Sequence of chain 1.A:
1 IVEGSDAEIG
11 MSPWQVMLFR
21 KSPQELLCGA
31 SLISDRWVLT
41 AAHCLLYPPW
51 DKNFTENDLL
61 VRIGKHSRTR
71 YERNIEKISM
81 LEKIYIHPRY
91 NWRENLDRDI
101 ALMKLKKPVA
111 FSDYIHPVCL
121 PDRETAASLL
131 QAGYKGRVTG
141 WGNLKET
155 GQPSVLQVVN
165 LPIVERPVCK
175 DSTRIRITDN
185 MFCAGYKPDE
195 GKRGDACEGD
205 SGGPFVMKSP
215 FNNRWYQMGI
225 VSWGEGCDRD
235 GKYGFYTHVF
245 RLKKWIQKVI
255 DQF

Binding-site contacts:
Ligand atom C7 contacts residue SER205 of chain 1.A at 3.1 Å.
Ligand atom C4 contacts residue TRP227 of chain 1.A at 3.8 Å (hydrophobic).
Ligand atom C16 contacts residue TYR47 of chain 1.A at 3.5 Å (hydrophobic).
Ligand atom C8 contacts residue ASP199 of chain 1.A at 3.4 Å.
Ligand atom C20 contacts residue GLY228 of chain 1.A at 3.4 Å.
Ligand atom C8 contacts residue ALA200 of chain 1.A at 3.4 Å (hydrophobic).
Ligand atom N11 contacts residue HIS43 of chain 1.A at 3.8 Å.
Ligand atom N9 contacts residue ASP199 of chain 1.A at 2.6 Å (salt-bridge).
Ligand atom O25 contacts residue GLY230 of chain 1.A at 3.1 Å (h-bond).
Ligand atom C24 contacts residue GLY230 of chain 1.A at 3.3 Å.
Ligand atom C2 contacts residue GLY228 of chain 1.A at 3.8 Å.
Ligand atom C15 contacts residue HIS43 of chain 1.A at 3.6 Å.
Ligand atom C19 contacts residue GLY228 of chain 1.A at 3.5 Å.
Ligand atom C1 contacts residue GLY230 of chain 1.A at 3.5 Å.
Ligand atom C32 contacts residue TYR47 of chain 1.A at 3.7 Å (hydrophobic).
Ligand atom N11 contacts residue SER226 of chain 1.A at 3.0 Å (h-bond).
Ligand atom N10 contacts residue ASP199 of chain 1.A at 2.9 Å (salt-bridge).
Ligand atom C16 contacts residue LEU96 of chain 1.A at 3.7 Å (hydrophobic).
Ligand atom N10 contacts residue GLY238 of chain 1.A at 3.3 Å.
Ligand atom O21 contacts residue TRP227 of chain 1.A at 3.1 Å.
Ligand atom N11 contacts residue SER205 of chain 1.A at 3.5 Å (h-bond).
Ligand atom N9 contacts residue GLY230 of chain 1.A at 2.9 Å (h-bond).
Ligand atom O26 contacts residue GLY230 of chain 1.A at 3.0 Å (h-bond).
Ligand atom C31 contacts residue GLU94 of chain 1.A at 3.6 Å.
Ligand atom O25 contacts residue GLY228 of chain 1.A at 3.7 Å.
Ligand atom N22 contacts residue GLY228 of chain 1.A at 2.8 Å (h-bond).
Ligand atom C1 contacts residue GLY228 of chain 1.A at 3.8 Å.
Ligand atom N10 contacts residue ALA200 of chain 1.A at 3.8 Å.
Ligand atom C27 contacts residue GLY228 of chain 1.A at 3.5 Å.
Ligand atom C23 contacts residue GLY228 of chain 1.A at 3.5 Å.
Ligand atom C29 contacts residue TRP227 of chain 1.A at 3.7 Å (hydrophobic).
Ligand atom N3 contacts residue TRP227 of chain 1.A at 3.8 Å.
Ligand atom C30 contacts residue ASN95 of chain 1.A at 3.8 Å.
Ligand atom C19 contacts residue TRP227 of chain 1.A at 3.8 Å (hydrophobic).
Ligand atom O25 contacts residue GLU229 of chain 1.A at 3.2 Å.
Ligand atom C4 contacts residue VAL225 of chain 1.A at 3.7 Å (hydrophobic).
Ligand atom C24 contacts residue GLY228 of chain 1.A at 3.6 Å.
Ligand atom N9 contacts residue CYS231 of chain 1.A at 3.8 Å.
Ligand atom O21 contacts residue GLY228 of chain 1.A at 2.7 Å (h-bond).
Ligand atom N9 contacts residue ALA200 of chain 1.A at 3.2 Å (h-bond).

The small molecule below binds the protein below.
Small molecule (SMILES): [H]/N=C(\N)c1ccc(CNC(=O)[C@@H]2C=CCN2C(=O)[C@@H](CC2CCCCC2)NCC(=O)O)cn1